Sequence of chain 1.A:
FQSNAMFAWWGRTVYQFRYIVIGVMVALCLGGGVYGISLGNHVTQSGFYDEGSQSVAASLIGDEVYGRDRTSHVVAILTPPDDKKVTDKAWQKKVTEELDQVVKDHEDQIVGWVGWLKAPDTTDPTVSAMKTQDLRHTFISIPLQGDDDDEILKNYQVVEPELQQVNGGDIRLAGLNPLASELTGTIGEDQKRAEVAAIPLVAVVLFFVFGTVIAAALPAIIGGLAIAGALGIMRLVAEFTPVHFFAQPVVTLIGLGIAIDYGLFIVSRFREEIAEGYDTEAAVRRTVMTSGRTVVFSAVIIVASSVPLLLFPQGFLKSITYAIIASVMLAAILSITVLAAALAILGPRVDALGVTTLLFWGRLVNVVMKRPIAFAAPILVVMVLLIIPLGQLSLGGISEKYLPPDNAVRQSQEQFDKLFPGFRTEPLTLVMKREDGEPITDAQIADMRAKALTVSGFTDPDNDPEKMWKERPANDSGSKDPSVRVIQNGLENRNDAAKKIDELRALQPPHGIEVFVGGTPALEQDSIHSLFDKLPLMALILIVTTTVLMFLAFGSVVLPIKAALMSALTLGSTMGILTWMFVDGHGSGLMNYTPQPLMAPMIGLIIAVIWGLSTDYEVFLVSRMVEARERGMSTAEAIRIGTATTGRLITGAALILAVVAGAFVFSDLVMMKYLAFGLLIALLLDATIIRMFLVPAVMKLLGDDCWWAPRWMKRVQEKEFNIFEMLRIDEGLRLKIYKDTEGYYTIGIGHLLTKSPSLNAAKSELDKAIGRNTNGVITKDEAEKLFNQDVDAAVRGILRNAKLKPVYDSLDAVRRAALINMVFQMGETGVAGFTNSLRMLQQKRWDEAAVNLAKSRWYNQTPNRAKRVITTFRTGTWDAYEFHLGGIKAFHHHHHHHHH

Binding-site contacts:
Ligand atom CAL contacts residue ASP658 of chain 1.A at 3.9 Å.
Ligand atom CAK contacts residue PHE273 of chain 1.A at 3.8 Å (hydrophobic).
Ligand atom CAB contacts residue VAL651 of chain 1.A at 3.9 Å (hydrophobic).
Ligand atom CAC contacts residue LEU699 of chain 1.A at 3.8 Å (hydrophobic).
Ligand atom CAR contacts residue ILE310 of chain 1.A at 3.8 Å (hydrophobic).
Ligand atom CAJ contacts residue ILE266 of chain 1.A at 3.6 Å (hydrophobic).
Ligand atom CAA contacts residue SER314 of chain 1.A at 3.3 Å.
Ligand atom CAF contacts residue VAL651 of chain 1.A at 3.4 Å (hydrophobic).
Ligand atom CAN contacts residue SER306 of chain 1.A at 3.7 Å.
Ligand atom CAB contacts residue ILE332 of chain 1.A at 3.8 Å (hydrophobic).
Ligand atom CAG contacts residue TYR659 of chain 1.A at 3.8 Å (hydrophobic).
Ligand atom CAL contacts residue PHE662 of chain 1.A at 3.9 Å (hydrophobic).
Ligand atom CAC contacts residue ILE266 of chain 1.A at 3.8 Å (hydrophobic).
Ligand atom CAB contacts residue ILE262 of chain 1.A at 3.7 Å (hydrophobic).
Ligand atom CAO contacts residue ASP269 of chain 1.A at 3.6 Å.
Ligand atom CAD contacts residue LEU655 of chain 1.A at 4.0 Å (hydrophobic).
Ligand atom NAQ contacts residue ASP658 of chain 1.A at 3.1 Å (salt-bridge).
Ligand atom CAS contacts residue ILE266 of chain 1.A at 3.8 Å (hydrophobic).
Ligand atom CAJ contacts residue ILE310 of chain 1.A at 3.7 Å (hydrophobic).
Ligand atom CAR contacts residue VAL651 of chain 1.A at 3.6 Å (hydrophobic).
Ligand atom CAO contacts residue PHE273 of chain 1.A at 3.9 Å (hydrophobic).
Ligand atom CAI contacts residue ASP269 of chain 1.A at 3.8 Å.
Ligand atom CAE contacts residue ILE310 of chain 1.A at 3.9 Å (hydrophobic).
Ligand atom CAE contacts residue ASP658 of chain 1.A at 4.0 Å.
Ligand atom CAN contacts residue TYR270 of chain 1.A at 3.7 Å (hydrophobic).
Ligand atom CAD contacts residue VAL651 of chain 1.A at 3.2 Å (hydrophobic).
Ligand atom CAC contacts residue LEU655 of chain 1.A at 3.7 Å (hydrophobic).
Ligand atom CAI contacts residue ASP658 of chain 1.A at 3.8 Å.
Ligand atom CAW contacts residue TYR270 of chain 1.A at 4.0 Å (hydrophobic).
Ligand atom NAP contacts residue ASP658 of chain 1.A at 2.5 Å (salt-bridge).
Ligand atom CAH contacts residue ASP658 of chain 1.A at 3.2 Å.
Ligand atom CAG contacts residue LEU655 of chain 1.A at 3.5 Å (hydrophobic).
Ligand atom CAK contacts residue PHE662 of chain 1.A at 3.8 Å (hydrophobic).
Ligand atom CAG contacts residue ASP658 of chain 1.A at 3.6 Å.
Ligand atom CAE contacts residue LEU655 of chain 1.A at 3.7 Å (hydrophobic).
Ligand atom CAA contacts residue ALA650 of chain 1.A at 3.6 Å (hydrophobic).
Ligand atom CAA contacts residue VAL651 of chain 1.A at 3.7 Å (hydrophobic).
Ligand atom CAM contacts residue ALA695 of chain 1.A at 4.0 Å (hydrophobic).
Ligand atom CAV contacts residue TYR659 of chain 1.A at 3.8 Å (hydrophobic).
Ligand atom CAN contacts residue ASP658 of chain 1.A at 3.9 Å.

The protein below binds the small molecule below.
Small molecule (SMILES): CC(C)=CCC/C(C)=C/CNCCNC1C2CC3CC(C2)CC1C3